Binding-site contacts:
Ligand atom O2' contacts residue ARG334 of chain 1.F at 2.4 Å (salt-bridge).
Ligand atom N3 contacts residue G2 of chain 1.C at 2.9 Å (h-bond).
Ligand atom O2 contacts residue ARG383 of chain 1.F at 3.0 Å (salt-bridge).
Ligand atom C5 contacts residue A5 of chain 1.C at 3.4 Å.
Ligand atom N3 contacts residue A3 of chain 1.C at 3.2 Å (h-bond).
Ligand atom C2 contacts residue A5 of chain 1.C at 3.1 Å.
Ligand atom O4 contacts residue A3 of chain 1.C at 3.5 Å (h-bond).
Ligand atom N3 contacts residue A3 of chain 1.C at 3.6 Å.
Ligand atom N1 contacts residue A5 of chain 1.C at 3.5 Å (h-bond).
Ligand atom C1' contacts residue ARG383 of chain 1.F at 3.5 Å.
Ligand atom N4 contacts residue A3 of chain 1.C at 3.4 Å (h-bond).
Ligand atom C4 contacts residue G2 of chain 1.C at 3.5 Å.
Ligand atom C2 contacts residue C4 of chain 1.C at 3.5 Å.
Ligand atom O6 contacts residue A3 of chain 1.C at 3.7 Å.
Ligand atom O2 contacts residue ARG383 of chain 1.F at 3.4 Å (salt-bridge).
Ligand atom O2' contacts residue PHE151 of chain 1.F at 3.2 Å.
Ligand atom C2' contacts residue PHE151 of chain 1.F at 3.5 Å (hydrophobic).
Ligand atom C2' contacts residue ARG334 of chain 1.F at 3.8 Å.
Ligand atom O4' contacts residue ARG383 of chain 1.F at 2.9 Å (salt-bridge).
Ligand atom O6 contacts residue A5 of chain 1.C at 3.7 Å.
Ligand atom N3 contacts residue G6 of chain 1.C at 3.6 Å (h-bond).
Ligand atom O2 contacts residue G2 of chain 1.C at 3.1 Å (h-bond).
Ligand atom C4 contacts residue A5 of chain 1.C at 3.3 Å.
Ligand atom N1 contacts residue C4 of chain 1.C at 3.2 Å (h-bond).
Ligand atom C2 contacts residue G2 of chain 1.C at 3.7 Å.
Ligand atom N3 contacts residue A5 of chain 1.C at 3.1 Å.
Ligand atom N2 contacts residue A5 of chain 1.C at 3.2 Å (h-bond).
Ligand atom C2 contacts residue ARG383 of chain 1.F at 3.5 Å.
Ligand atom N1 contacts residue ARG383 of chain 1.F at 3.8 Å.
Ligand atom N2 contacts residue C4 of chain 1.C at 2.8 Å (h-bond).
Ligand atom N4 contacts residue G2 of chain 1.C at 2.6 Å (h-bond).
Ligand atom C4 contacts residue A3 of chain 1.C at 3.8 Å.
Ligand atom C6 contacts residue A5 of chain 1.C at 3.4 Å.
Ligand atom C5' contacts residue ARG334 of chain 1.F at 3.3 Å.
Ligand atom O2 contacts residue A3 of chain 1.C at 3.6 Å.
Ligand atom O6 contacts residue C4 of chain 1.C at 3.5 Å (h-bond).
Ligand atom O4 contacts residue A5 of chain 1.C at 2.8 Å (h-bond).
Ligand atom C6 contacts residue C4 of chain 1.C at 3.8 Å.
Ligand atom C2 contacts residue G6 of chain 1.C at 3.8 Å.
Ligand atom O2' contacts residue ARG383 of chain 1.F at 3.6 Å (salt-bridge).

This protein binds this small molecule.
Small molecule (SMILES): Nc1ccn([C@@H]2O[C@H](CO[P](=O)(O)O[C@H]3[C@@H](O)[C@H](n4ccc(=O)[nH]c4=O)O[C@@H]3CO[P](=O)(O)O[C@H]3[C@@H](O)[C@H](n4cnc5c(=O)nc(N)[nH]c54)O[C@@H]3CO[P](=O)(O)O[C@H]3[C@@H](O)[C@H](n4ccc(=O)[nH]c4=O)O[C@@H]3COP(=O)=O)[C@@H](O)[C@H]2O)c(=O)n1

Sequence of chain 1.F:
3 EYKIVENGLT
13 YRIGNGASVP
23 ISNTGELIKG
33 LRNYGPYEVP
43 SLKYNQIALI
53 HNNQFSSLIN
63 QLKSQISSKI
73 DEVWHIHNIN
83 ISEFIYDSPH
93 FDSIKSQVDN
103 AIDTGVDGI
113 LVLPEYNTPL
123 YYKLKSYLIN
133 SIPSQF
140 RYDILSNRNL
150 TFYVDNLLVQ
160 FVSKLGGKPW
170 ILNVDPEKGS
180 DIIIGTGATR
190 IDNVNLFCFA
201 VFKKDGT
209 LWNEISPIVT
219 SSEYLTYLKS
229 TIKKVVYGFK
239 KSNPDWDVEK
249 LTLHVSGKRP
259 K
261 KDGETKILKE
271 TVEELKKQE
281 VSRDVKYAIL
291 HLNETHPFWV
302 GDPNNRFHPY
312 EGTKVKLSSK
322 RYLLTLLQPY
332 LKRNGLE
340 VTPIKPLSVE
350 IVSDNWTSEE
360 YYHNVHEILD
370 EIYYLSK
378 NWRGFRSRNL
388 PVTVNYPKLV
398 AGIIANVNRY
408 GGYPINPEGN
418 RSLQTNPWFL